Sequence of chain 1.A:
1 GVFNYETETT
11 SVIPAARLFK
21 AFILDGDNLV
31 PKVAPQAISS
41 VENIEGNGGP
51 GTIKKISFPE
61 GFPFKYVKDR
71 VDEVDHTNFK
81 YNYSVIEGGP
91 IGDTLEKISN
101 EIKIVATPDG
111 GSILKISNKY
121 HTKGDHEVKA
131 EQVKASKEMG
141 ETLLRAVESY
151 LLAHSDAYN

Binding-site contacts:
Ligand atom C23 contacts residue ILE98 of chain 1.A at 4.0 Å (hydrophobic).
Ligand atom C20 contacts residue ILE38 of chain 1.A at 4.0 Å (hydrophobic).
Ligand atom O4 contacts residue TYR120 of chain 1.A at 3.8 Å.
Ligand atom C19 contacts residue DXC1 of chain 1.C at 4.0 Å.
Ligand atom O3 contacts residue DXC1 of chain 1.C at 3.4 Å.
Ligand atom O4 contacts residue ASN100 of chain 1.A at 2.8 Å (h-bond).
Ligand atom C22 contacts residue SER136 of chain 1.A at 3.7 Å.
Ligand atom C6 contacts residue ASP27 of chain 1.A at 3.9 Å.
Ligand atom C8 contacts residue LEU143 of chain 1.A at 3.8 Å (hydrophobic).
Ligand atom C11 contacts residue TYR83 of chain 1.A at 4.0 Å (hydrophobic).
Ligand atom C14 contacts residue ILE56 of chain 1.A at 3.8 Å (hydrophobic).
Ligand atom C23 contacts residue ASN100 of chain 1.A at 3.4 Å.
Ligand atom C7 contacts residue PHE22 of chain 1.A at 3.5 Å (hydrophobic).
Ligand atom C8 contacts residue PHE22 of chain 1.A at 4.0 Å (hydrophobic).
Ligand atom C14 contacts residue ASP69 of chain 1.A at 3.8 Å.
Ligand atom C23 contacts residue SER136 of chain 1.A at 3.6 Å.
Ligand atom O3 contacts residue TYR120 of chain 1.A at 2.9 Å (h-bond).
Ligand atom C22 contacts residue ASN100 of chain 1.A at 3.2 Å.
Ligand atom C23 contacts residue TYR120 of chain 1.A at 3.7 Å (hydrophobic).
Ligand atom C3 contacts residue VAL30 of chain 1.A at 3.7 Å (hydrophobic).
Ligand atom C2 contacts residue PHE22 of chain 1.A at 3.6 Å (hydrophobic).
Ligand atom C20 contacts residue MET139 of chain 1.A at 4.0 Å (hydrophobic).
Ligand atom O3 contacts residue SER136 of chain 1.A at 3.2 Å (h-bond).
Ligand atom O2 contacts residue TYR81 of chain 1.A at 3.9 Å.
Ligand atom O1 contacts residue ASP69 of chain 1.A at 2.6 Å (salt-bridge).
Ligand atom O4 contacts residue ILE98 of chain 1.A at 2.9 Å.
Ligand atom O1 contacts residue TYR83 of chain 1.A at 3.2 Å (h-bond).
Ligand atom C18 contacts residue VAL30 of chain 1.A at 3.6 Å (hydrophobic).
Ligand atom C21 contacts residue SER136 of chain 1.A at 3.9 Å.
Ligand atom C7 contacts residue LEU143 of chain 1.A at 3.9 Å (hydrophobic).
Ligand atom C7 contacts residue VAL30 of chain 1.A at 3.5 Å (hydrophobic).
Ligand atom O2 contacts residue ILE23 of chain 1.A at 2.9 Å (h-bond).
Ligand atom C22 contacts residue TYR83 of chain 1.A at 3.9 Å (hydrophobic).
Ligand atom C13 contacts residue ASP69 of chain 1.A at 3.6 Å.
Ligand atom C1 contacts residue ILE23 of chain 1.A at 3.7 Å (hydrophobic).
Ligand atom C24 contacts residue VAL85 of chain 1.A at 4.0 Å (hydrophobic).
Ligand atom C24 contacts residue DXC1 of chain 1.C at 3.8 Å.
Ligand atom O4 contacts residue ASN118 of chain 1.A at 4.0 Å.
Ligand atom C9 contacts residue LEU143 of chain 1.A at 3.6 Å (hydrophobic).
Ligand atom C17 contacts residue TYR83 of chain 1.A at 3.5 Å (hydrophobic).

This protein binds this small molecule.
Small molecule (SMILES): C[C@H](CCC(=O)O)[C@H]1CC[C@H]2[C@@H]3CC[C@@H]4C[C@H](O)CC[C@]4(C)[C@H]3C[C@H](O)[C@]12C